The small molecule below binds the protein below.
Small molecule (SMILES): NC(=O)CC[C@H](NC(=O)CNC(=O)[C@H](Cc1ccccc1)NC(=O)CNC(=O)[C@@H]1CCCN1)C(=O)NCC=O

Sequence of chain 1.B:
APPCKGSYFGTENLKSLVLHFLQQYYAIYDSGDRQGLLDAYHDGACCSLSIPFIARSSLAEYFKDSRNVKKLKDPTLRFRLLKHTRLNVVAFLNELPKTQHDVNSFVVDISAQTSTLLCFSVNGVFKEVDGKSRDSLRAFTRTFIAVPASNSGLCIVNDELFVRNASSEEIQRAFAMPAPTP

Binding-site contacts:
Ligand atom C contacts residue SER119 of chain 1.B at 3.5 Å.
Ligand atom CD2 contacts residue PRO152 of chain 1.B at 4.1 Å (hydrophobic).
Ligand atom CA contacts residue SER119 of chain 1.B at 3.8 Å.
Ligand atom C contacts residue THR118 of chain 1.B at 3.8 Å.
Ligand atom O contacts residue SER119 of chain 1.B at 2.9 Å.
Ligand atom CE1 contacts residue ALA150 of chain 1.B at 3.4 Å (hydrophobic).
Ligand atom N contacts residue SER119 of chain 1.B at 2.5 Å (h-bond).
Ligand atom CD1 contacts residue LEU121 of chain 1.B at 3.5 Å (hydrophobic).
Ligand atom N contacts residue THR118 of chain 1.B at 3.7 Å.
Ligand atom CD1 contacts residue SER119 of chain 1.B at 4.0 Å.
Ligand atom CE1 contacts residue VAL151 of chain 1.B at 4.0 Å (hydrophobic).
Ligand atom CD2 contacts residue LEU158 of chain 1.B at 4.0 Å (hydrophobic).
Ligand atom CZ contacts residue LEU158 of chain 1.B at 4.0 Å (hydrophobic).
Ligand atom CB contacts residue THR118 of chain 1.B at 4.0 Å.
Ligand atom CZ contacts residue PRO152 of chain 1.B at 3.0 Å (hydrophobic).
Ligand atom CZ contacts residue LEU122 of chain 1.B at 3.9 Å (hydrophobic).
Ligand atom O contacts residue GLN117 of chain 1.B at 2.5 Å (h-bond).
Ligand atom CE2 contacts residue LEU158 of chain 1.B at 3.2 Å (hydrophobic).
Ligand atom N contacts residue PRO152 of chain 1.B at 3.5 Å.
Ligand atom CE2 contacts residue VAL151 of chain 1.B at 4.0 Å (hydrophobic).
Ligand atom C contacts residue GLN117 of chain 1.B at 3.4 Å.
Ligand atom CD1 contacts residue LEU122 of chain 1.B at 3.8 Å (hydrophobic).
Ligand atom C contacts residue SER119 of chain 1.B at 3.8 Å.
Ligand atom CD1 contacts residue PRO152 of chain 1.B at 4.0 Å (hydrophobic).
Ligand atom N contacts residue GLN117 of chain 1.B at 4.0 Å.
Ligand atom N contacts residue GLN117 of chain 1.B at 4.2 Å.
Ligand atom CA contacts residue THR118 of chain 1.B at 3.4 Å.
Ligand atom CD1 contacts residue THR118 of chain 1.B at 3.7 Å.
Ligand atom O contacts residue SER119 of chain 1.B at 3.6 Å.
Ligand atom CZ contacts residue ALA150 of chain 1.B at 3.4 Å (hydrophobic).
Ligand atom CE1 contacts residue PRO152 of chain 1.B at 3.5 Å (hydrophobic).
Ligand atom CB contacts residue GLN117 of chain 1.B at 4.0 Å.
Ligand atom CE1 contacts residue THR120 of chain 1.B at 3.6 Å.
Ligand atom CE1 contacts residue LEU121 of chain 1.B at 3.4 Å (hydrophobic).
Ligand atom CA contacts residue SER119 of chain 1.B at 3.1 Å.
Ligand atom CE1 contacts residue LEU122 of chain 1.B at 3.6 Å (hydrophobic).
Ligand atom CZ contacts residue VAL151 of chain 1.B at 3.2 Å (hydrophobic).
Ligand atom CE2 contacts residue PRO152 of chain 1.B at 3.5 Å (hydrophobic).
Ligand atom CA contacts residue PRO152 of chain 1.B at 3.4 Å (hydrophobic).
Ligand atom O contacts residue THR118 of chain 1.B at 3.7 Å.